A small-molecule ligand and the protein it binds are described below.
Small molecule (SMILES): C[C@H](NC(=O)[C@@H](NC(=O)[C@H](C)NC(=O)[C@@H](N)COP(=O)(O)O)[C@@H](C)OP(=O)(O)O)C(=O)N[C@@H](COP(=O)(O)O)C(=O)N[C@H](C(=O)N[C@@H](C)C(=O)N[C@@H](CC(=O)O)C(=O)N[C@H](C=O)[C@@H](C)OP(=O)(O)O)[C@@H](C)OP(=O)(O)O

Binding-site contacts:
Ligand atom CA contacts residue ARG8 of chain 1.C at 3.6 Å.
Ligand atom CB contacts residue VAL9 of chain 1.C at 3.6 Å (hydrophobic).
Ligand atom N contacts residue THR7 of chain 1.C at 3.6 Å.
Ligand atom CA contacts residue LYS12 of chain 1.C at 3.4 Å.
Ligand atom C contacts residue VAL9 of chain 1.C at 3.2 Å (hydrophobic).
Ligand atom CG2 contacts residue ARG26 of chain 1.C at 3.5 Å.
Ligand atom O2P contacts residue ARG26 of chain 1.C at 2.7 Å (salt-bridge).
Ligand atom O contacts residue LYS12 of chain 1.C at 2.6 Å (salt-bridge).
Ligand atom N contacts residue LYS12 of chain 1.C at 3.8 Å.
Ligand atom O3P contacts residue LYS295 of chain 1.C at 3.0 Å (salt-bridge).
Ligand atom OG contacts residue ARG8 of chain 1.C at 3.3 Å (salt-bridge).
Ligand atom O contacts residue LYS11 of chain 1.C at 3.4 Å.
Ligand atom O contacts residue PHE10 of chain 1.C at 3.4 Å.
Ligand atom P contacts residue SER31 of chain 1.J at 3.7 Å.
Ligand atom N contacts residue VAL9 of chain 1.C at 2.6 Å (h-bond).
Ligand atom O1P contacts residue ARG67 of chain 1.J at 3.0 Å (salt-bridge).
Ligand atom O2P contacts residue LYS11 of chain 1.C at 2.6 Å (salt-bridge).
Ligand atom CB contacts residue ARG8 of chain 1.C at 3.4 Å.
Ligand atom O1P contacts residue LYS12 of chain 1.C at 2.6 Å (salt-bridge).
Ligand atom C contacts residue ARG8 of chain 1.C at 3.6 Å.
Ligand atom CG2 contacts residue VAL9 of chain 1.C at 3.4 Å (hydrophobic).
Ligand atom O2P contacts residue ARG67 of chain 1.J at 2.8 Å (salt-bridge).
Ligand atom CG2 contacts residue LYS108 of chain 1.C at 3.8 Å.
Ligand atom CA contacts residue VAL9 of chain 1.C at 3.1 Å (hydrophobic).
Ligand atom O contacts residue VAL9 of chain 1.C at 2.8 Å (h-bond).
Ligand atom N contacts residue ARG8 of chain 1.C at 3.6 Å (salt-bridge).
Ligand atom O1P contacts residue ARG8 of chain 1.C at 2.5 Å (salt-bridge).
Ligand atom OG1 contacts residue LYS108 of chain 1.C at 3.1 Å (salt-bridge).
Ligand atom O3P contacts residue SER31 of chain 1.J at 2.6 Å (h-bond).
Ligand atom O contacts residue LYS108 of chain 1.C at 2.9 Å (salt-bridge).
Ligand atom P contacts residue ARG8 of chain 1.C at 3.5 Å.
Ligand atom N contacts residue ARG8 of chain 1.C at 3.7 Å.
Ligand atom CA contacts residue ARG8 of chain 1.C at 3.7 Å.
Ligand atom P contacts residue LYS108 of chain 1.C at 3.7 Å.
Ligand atom CA contacts residue VAL9 of chain 1.C at 3.6 Å (hydrophobic).
Ligand atom O contacts residue ARG8 of chain 1.C at 3.4 Å.
Ligand atom O1P contacts residue LYS108 of chain 1.C at 3.0 Å (salt-bridge).
Ligand atom O contacts residue LYS11 of chain 1.C at 2.8 Å (salt-bridge).
Ligand atom N contacts residue LYS11 of chain 1.C at 3.7 Å.
Ligand atom C contacts residue LYS12 of chain 1.C at 3.0 Å.

Sequence of chain 1.J:
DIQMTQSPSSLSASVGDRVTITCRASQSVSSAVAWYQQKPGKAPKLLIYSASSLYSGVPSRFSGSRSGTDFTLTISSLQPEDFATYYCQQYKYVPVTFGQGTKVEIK

Sequence of chain 1.C:
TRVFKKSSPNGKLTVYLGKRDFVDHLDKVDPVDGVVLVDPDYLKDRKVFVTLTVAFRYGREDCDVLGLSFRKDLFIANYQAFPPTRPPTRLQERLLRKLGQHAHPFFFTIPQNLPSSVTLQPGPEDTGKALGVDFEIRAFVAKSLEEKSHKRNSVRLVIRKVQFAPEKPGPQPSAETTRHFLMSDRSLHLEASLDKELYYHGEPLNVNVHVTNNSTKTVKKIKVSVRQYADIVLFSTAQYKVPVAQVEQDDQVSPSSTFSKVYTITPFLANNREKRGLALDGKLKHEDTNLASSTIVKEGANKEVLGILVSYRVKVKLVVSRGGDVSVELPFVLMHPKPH